A protein and the small-molecule ligand that binds it are described below.
Small molecule (SMILES): Cc1cc(CCCCCOc2ccc(C3=NCCO3)cc2)on1

Sequence of chain 47.A:
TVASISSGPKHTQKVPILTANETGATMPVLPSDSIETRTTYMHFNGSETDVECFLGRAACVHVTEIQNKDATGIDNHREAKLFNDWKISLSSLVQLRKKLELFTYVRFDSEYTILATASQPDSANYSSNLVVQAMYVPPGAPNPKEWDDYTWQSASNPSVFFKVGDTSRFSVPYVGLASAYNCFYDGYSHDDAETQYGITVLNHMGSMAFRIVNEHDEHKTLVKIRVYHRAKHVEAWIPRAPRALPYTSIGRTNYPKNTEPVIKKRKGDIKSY

Sequence of chain 47.C:
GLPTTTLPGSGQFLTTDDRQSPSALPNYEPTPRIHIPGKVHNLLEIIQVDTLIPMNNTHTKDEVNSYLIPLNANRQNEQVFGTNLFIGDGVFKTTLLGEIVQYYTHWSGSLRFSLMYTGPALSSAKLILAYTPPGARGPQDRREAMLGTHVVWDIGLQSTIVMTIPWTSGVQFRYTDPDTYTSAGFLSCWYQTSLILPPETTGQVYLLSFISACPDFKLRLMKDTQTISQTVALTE

Binding-site contacts:
Ligand atom C4 contacts residue TYR197 of chain 47.A at 3.8 Å (hydrophobic).
Ligand atom C5B contacts residue MET224 of chain 47.A at 3.8 Å (hydrophobic).
Ligand atom C5C contacts residue VAL191 of chain 47.A at 3.8 Å (hydrophobic).
Ligand atom N3A contacts residue PRO174 of chain 47.A at 3.7 Å.
Ligand atom C5B contacts residue PHE186 of chain 47.A at 3.9 Å (hydrophobic).
Ligand atom O1B contacts residue ILE104 of chain 47.A at 3.9 Å.
Ligand atom C2B contacts residue VAL188 of chain 47.A at 3.5 Å (hydrophobic).
Ligand atom C4C contacts residue VAL188 of chain 47.A at 3.7 Å (hydrophobic).
Ligand atom C4C contacts residue VAL191 of chain 47.A at 3.0 Å (hydrophobic).
Ligand atom O1B contacts residue TYR128 of chain 47.A at 3.4 Å (h-bond).
Ligand atom C5A contacts residue PHE186 of chain 47.A at 3.5 Å (hydrophobic).
Ligand atom C1B contacts residue VAL188 of chain 47.A at 3.8 Å (hydrophobic).
Ligand atom C4 contacts residue LEU106 of chain 47.A at 3.9 Å (hydrophobic).
Ligand atom C1C contacts residue TYR128 of chain 47.A at 3.7 Å (hydrophobic).
Ligand atom C2A contacts residue PHE186 of chain 47.A at 3.3 Å (hydrophobic).
Ligand atom C5 contacts residue LEU106 of chain 47.A at 3.8 Å (hydrophobic).
Ligand atom C4A contacts residue PRO174 of chain 47.A at 3.1 Å (hydrophobic).
Ligand atom C3B contacts residue TYR152 of chain 47.A at 3.7 Å (hydrophobic).
Ligand atom C3B contacts residue VAL188 of chain 47.A at 3.8 Å (hydrophobic).
Ligand atom O1 contacts residue MET221 of chain 47.A at 3.9 Å.
Ligand atom C2A contacts residue TYR152 of chain 47.A at 3.6 Å (hydrophobic).
Ligand atom C1B contacts residue ILE104 of chain 47.A at 4.0 Å (hydrophobic).
Ligand atom C1B contacts residue TYR128 of chain 47.A at 3.6 Å (hydrophobic).
Ligand atom C5A contacts residue ALA150 of chain 47.A at 3.6 Å (hydrophobic).
Ligand atom C2C contacts residue TYR197 of chain 47.A at 3.7 Å (hydrophobic).
Ligand atom O1A contacts residue PHE186 of chain 47.A at 3.0 Å.
Ligand atom C3C contacts residue TYR128 of chain 47.A at 3.4 Å (hydrophobic).
Ligand atom N2 contacts residue LEU106 of chain 47.A at 3.8 Å.
Ligand atom C2C contacts residue MET221 of chain 47.A at 4.0 Å (hydrophobic).
Ligand atom N3A contacts residue ALA24 of chain 47.C at 3.8 Å.
Ligand atom N3A contacts residue PHE186 of chain 47.A at 4.0 Å.
Ligand atom C1C contacts residue LEU106 of chain 47.A at 3.8 Å (hydrophobic).
Ligand atom C4B contacts residue TYR152 of chain 47.A at 3.8 Å (hydrophobic).
Ligand atom C4B contacts residue PHE186 of chain 47.A at 3.6 Å (hydrophobic).
Ligand atom C5B contacts residue TYR128 of chain 47.A at 4.0 Å (hydrophobic).
Ligand atom C6B contacts residue ILE104 of chain 47.A at 3.6 Å (hydrophobic).
Ligand atom C5A contacts residue VAL176 of chain 47.A at 3.6 Å (hydrophobic).
Ligand atom N3A contacts residue TYR152 of chain 47.A at 3.5 Å.
Ligand atom O1 contacts residue LEU106 of chain 47.A at 3.8 Å.
Ligand atom C6B contacts residue TYR128 of chain 47.A at 3.3 Å (hydrophobic).